Sequence of chain 1.E:
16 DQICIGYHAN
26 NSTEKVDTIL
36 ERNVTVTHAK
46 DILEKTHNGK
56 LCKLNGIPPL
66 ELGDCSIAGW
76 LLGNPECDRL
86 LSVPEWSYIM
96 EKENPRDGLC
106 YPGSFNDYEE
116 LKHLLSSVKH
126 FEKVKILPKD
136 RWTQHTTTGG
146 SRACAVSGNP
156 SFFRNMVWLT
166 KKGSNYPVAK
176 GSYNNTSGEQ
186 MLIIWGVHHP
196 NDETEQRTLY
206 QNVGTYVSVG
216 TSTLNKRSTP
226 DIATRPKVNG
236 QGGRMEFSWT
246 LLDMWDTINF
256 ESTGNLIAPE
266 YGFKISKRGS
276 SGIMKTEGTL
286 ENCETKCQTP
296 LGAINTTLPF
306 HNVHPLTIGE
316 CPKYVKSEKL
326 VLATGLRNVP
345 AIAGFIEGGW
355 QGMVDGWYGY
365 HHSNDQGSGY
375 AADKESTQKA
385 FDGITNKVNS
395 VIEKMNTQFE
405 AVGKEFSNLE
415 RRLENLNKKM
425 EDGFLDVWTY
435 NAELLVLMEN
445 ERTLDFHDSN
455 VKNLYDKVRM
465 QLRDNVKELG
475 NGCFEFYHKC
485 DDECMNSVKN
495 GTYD

Binding-site contacts:
Ligand atom N2 contacts residue ASN494 of chain 1.E at 2.8 Å (h-bond).
Ligand atom N2 contacts residue SER491 of chain 1.E at 4.3 Å.
Ligand atom C4 contacts residue ASN494 of chain 1.E at 4.2 Å.
Ligand atom C2 contacts residue ASN494 of chain 1.E at 2.5 Å.
Ligand atom C5 contacts residue ASN494 of chain 1.E at 3.7 Å.
Ligand atom C7 contacts residue ASN494 of chain 1.E at 3.1 Å.
Ligand atom O7 contacts residue THR496 of chain 1.E at 3.1 Å (h-bond).
Ligand atom O7 contacts residue GLU487 of chain 1.E at 4.0 Å.
Ligand atom C7 contacts residue ASN490 of chain 1.E at 3.3 Å.
Ligand atom C8 contacts residue ASN490 of chain 1.E at 3.5 Å.
Ligand atom C1 contacts residue ASN490 of chain 1.E at 4.0 Å.
Ligand atom O7 contacts residue ASN490 of chain 1.E at 3.6 Å.
Ligand atom C1 contacts residue ASN494 of chain 1.E at 1.4 Å.
Ligand atom C2 contacts residue ASN490 of chain 1.E at 4.5 Å.
Ligand atom C3 contacts residue ASN494 of chain 1.E at 3.8 Å.
Ligand atom O5 contacts residue ASN494 of chain 1.E at 2.4 Å (h-bond).
Ligand atom C7 contacts residue SER491 of chain 1.E at 3.6 Å.
Ligand atom C7 contacts residue THR496 of chain 1.E at 4.3 Å.
Ligand atom O7 contacts residue SER491 of chain 1.E at 2.9 Å (h-bond).
Ligand atom C8 contacts residue GLU487 of chain 1.E at 3.3 Å.
Ligand atom C7 contacts residue GLU487 of chain 1.E at 3.8 Å.
Ligand atom C8 contacts residue SER491 of chain 1.E at 3.9 Å.
Ligand atom N2 contacts residue ASN490 of chain 1.E at 3.2 Å.
Ligand atom O7 contacts residue ASN494 of chain 1.E at 2.6 Å (h-bond).

This protein binds this small molecule.
Small molecule (SMILES): CC(=O)N[C@@H]1[C@@H](O)[C@H](O)[C@@H](CO)O[C@H]1O